This protein binds this small molecule.
Small molecule (SMILES): Nc1ccn([C@@H]2O[C@H](COP(=O)(O)O)[C@@H](O[P](=O)(O)OC[C@H]3O[C@@H](n4ccc(=O)[nH]c4=O)[C@H](O)[C@@H]3O[P](=O)(O)OC[C@H]3O[C@@H](n4cnc5c(N)ncnc54)[C@H](O)[C@@H]3O[P](=O)(O)OC[C@H]3O[C@@H](n4ccc(N)nc4=O)[C@H](O)[C@@H]3O[P](=O)(O)OC[C@H]3O[C@@H](n4ccc(N)nc4=O)[C@H](O)[C@@H]3O[P](=O)(O)OC[C@@H]3C[C@@H](O)[C@H](n4ccc(N)nc4=O)O3)[C@H]2O)c(=O)n1

Sequence of chain 1.A:
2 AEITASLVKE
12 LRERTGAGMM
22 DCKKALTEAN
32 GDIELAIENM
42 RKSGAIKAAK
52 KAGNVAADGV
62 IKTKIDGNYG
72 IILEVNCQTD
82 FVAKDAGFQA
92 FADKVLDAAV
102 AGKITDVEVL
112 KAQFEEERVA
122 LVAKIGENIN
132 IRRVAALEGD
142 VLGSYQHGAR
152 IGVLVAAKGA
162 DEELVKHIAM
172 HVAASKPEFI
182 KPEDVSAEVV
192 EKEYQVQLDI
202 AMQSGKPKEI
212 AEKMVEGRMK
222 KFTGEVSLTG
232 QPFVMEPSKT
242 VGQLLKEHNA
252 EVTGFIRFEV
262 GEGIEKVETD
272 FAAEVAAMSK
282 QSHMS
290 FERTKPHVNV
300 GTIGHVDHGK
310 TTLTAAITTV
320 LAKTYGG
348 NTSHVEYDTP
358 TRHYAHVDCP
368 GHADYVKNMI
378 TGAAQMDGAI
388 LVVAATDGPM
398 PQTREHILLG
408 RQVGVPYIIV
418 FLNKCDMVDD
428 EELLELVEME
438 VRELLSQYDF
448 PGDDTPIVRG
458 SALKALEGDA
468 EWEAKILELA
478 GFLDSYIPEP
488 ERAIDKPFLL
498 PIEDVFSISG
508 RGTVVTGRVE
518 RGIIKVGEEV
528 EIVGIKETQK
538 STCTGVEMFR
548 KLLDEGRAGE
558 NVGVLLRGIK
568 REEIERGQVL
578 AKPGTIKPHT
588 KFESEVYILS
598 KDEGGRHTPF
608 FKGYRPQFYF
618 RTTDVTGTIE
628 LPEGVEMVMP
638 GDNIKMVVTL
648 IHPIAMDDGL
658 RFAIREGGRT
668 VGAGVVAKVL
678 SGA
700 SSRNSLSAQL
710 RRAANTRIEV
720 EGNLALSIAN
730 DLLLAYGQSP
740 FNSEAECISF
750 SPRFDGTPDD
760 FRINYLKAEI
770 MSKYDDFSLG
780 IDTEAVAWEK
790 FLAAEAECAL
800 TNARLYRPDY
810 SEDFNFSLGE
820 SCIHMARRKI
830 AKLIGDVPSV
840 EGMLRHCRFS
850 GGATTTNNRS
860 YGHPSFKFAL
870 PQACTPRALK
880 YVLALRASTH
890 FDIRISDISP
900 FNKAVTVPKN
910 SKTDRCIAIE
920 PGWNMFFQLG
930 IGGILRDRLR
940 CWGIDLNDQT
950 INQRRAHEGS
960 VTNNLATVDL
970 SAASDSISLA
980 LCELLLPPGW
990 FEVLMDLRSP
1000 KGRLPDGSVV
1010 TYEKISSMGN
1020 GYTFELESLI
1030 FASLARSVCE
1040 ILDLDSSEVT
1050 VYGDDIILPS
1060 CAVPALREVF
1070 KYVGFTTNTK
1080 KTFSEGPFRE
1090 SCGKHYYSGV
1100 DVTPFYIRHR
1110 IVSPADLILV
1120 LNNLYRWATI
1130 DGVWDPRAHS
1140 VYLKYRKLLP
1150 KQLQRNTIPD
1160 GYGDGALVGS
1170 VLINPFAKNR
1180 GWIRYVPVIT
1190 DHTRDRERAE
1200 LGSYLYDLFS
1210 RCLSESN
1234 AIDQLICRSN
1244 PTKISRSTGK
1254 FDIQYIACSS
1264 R

Binding-site contacts:
Ligand atom O4 contacts residue A5 of chain 1.C at 2.7 Å (h-bond).
Ligand atom C4 contacts residue G3 of chain 1.C at 3.2 Å.
Ligand atom OP2 contacts residue ARG1107 of chain 1.A at 2.8 Å (salt-bridge).
Ligand atom OP1 contacts residue SER1248 of chain 1.A at 3.2 Å (h-bond).
Ligand atom N4 contacts residue G1 of chain 1.C at 2.7 Å (h-bond).
Ligand atom O2 contacts residue G2 of chain 1.C at 2.2 Å (h-bond).
Ligand atom O2 contacts residue U4 of chain 1.C at 3.3 Å (h-bond).
Ligand atom C4 contacts residue GTP1 of chain 1.D at 3.0 Å.
Ligand atom OP2 contacts residue SER1248 of chain 1.A at 2.8 Å (h-bond).
Ligand atom N3 contacts residue G1 of chain 1.C at 2.8 Å (h-bond).
Ligand atom C2 contacts residue G1 of chain 1.C at 3.4 Å.
Ligand atom N4 contacts residue GTP1 of chain 1.D at 3.0 Å (h-bond).
Ligand atom C4' contacts residue GLY1092 of chain 1.A at 3.4 Å.
Ligand atom C2 contacts residue A5 of chain 1.C at 3.1 Å.
Ligand atom O3' contacts residue GLY1092 of chain 1.A at 3.3 Å.
Ligand atom C4 contacts residue G1 of chain 1.C at 3.1 Å.
Ligand atom N4 contacts residue G3 of chain 1.C at 2.7 Å (h-bond).
Ligand atom N1 contacts residue A5 of chain 1.C at 3.1 Å (h-bond).
Ligand atom N3 contacts residue A5 of chain 1.C at 3.1 Å (h-bond).
Ligand atom C2 contacts residue G2 of chain 1.C at 3.2 Å.
Ligand atom C6 contacts residue G6 of chain 1.C at 3.4 Å.
Ligand atom N3 contacts residue G6 of chain 1.C at 3.1 Å (h-bond).
Ligand atom N6 contacts residue U4 of chain 1.C at 2.5 Å (h-bond).
Ligand atom C6 contacts residue A5 of chain 1.C at 3.4 Å.
Ligand atom N1 contacts residue U4 of chain 1.C at 2.8 Å (h-bond).
Ligand atom O2 contacts residue G6 of chain 1.C at 3.1 Å (h-bond).
Ligand atom N3 contacts residue G3 of chain 1.C at 2.9 Å (h-bond).
Ligand atom C6 contacts residue U4 of chain 1.C at 3.1 Å.
Ligand atom N3 contacts residue GTP1 of chain 1.D at 3.1 Å.
Ligand atom N3 contacts residue G2 of chain 1.C at 3.2 Å (h-bond).
Ligand atom C2 contacts residue G3 of chain 1.C at 3.4 Å.
Ligand atom C5' contacts residue ASP1054 of chain 1.A at 3.3 Å.
Ligand atom O2 contacts residue G1 of chain 1.C at 3.2 Å (h-bond).
Ligand atom O2' contacts residue TYR1051 of chain 1.A at 3.0 Å (h-bond).
Ligand atom C2' contacts residue GTP1 of chain 1.D at 3.0 Å.
Ligand atom C4 contacts residue A5 of chain 1.C at 3.4 Å.
Ligand atom O3' contacts residue ARG858 of chain 1.A at 3.2 Å (salt-bridge).
Ligand atom O2 contacts residue G3 of chain 1.C at 3.3 Å (h-bond).
Ligand atom C5 contacts residue GTP1 of chain 1.D at 3.4 Å.
Ligand atom P contacts residue SER1248 of chain 1.A at 3.2 Å.